Binding-site contacts:
Ligand atom C3' contacts residue HT81 of chain 2.D at 3.3 Å.
Ligand atom O5' contacts residue LYS192 of chain 1.A at 3.8 Å.
Ligand atom C13 contacts residue PRO230 of chain 1.A at 3.7 Å (hydrophobic).
Ligand atom C11 contacts residue ARG61 of chain 1.A at 3.6 Å.
Ligand atom C3' contacts residue HIS58 of chain 2.A at 3.6 Å.
Ligand atom N1 contacts residue ARG61 of chain 1.A at 3.7 Å.
Ligand atom C9 contacts residue ARG61 of chain 1.A at 3.5 Å.
Ligand atom C7 contacts residue PHE38 of chain 2.A at 3.3 Å (hydrophobic).
Ligand atom O3' contacts residue HT81 of chain 2.D at 2.8 Å (h-bond).
Ligand atom C14 contacts residue PRO189 of chain 1.A at 3.3 Å (hydrophobic).
Ligand atom C6 contacts residue ARG61 of chain 1.A at 3.2 Å.
Ligand atom C13 contacts residue TRP190 of chain 1.A at 3.2 Å (hydrophobic).
Ligand atom C4' contacts residue HIS58 of chain 2.A at 3.6 Å.
Ligand atom O4 contacts residue HT81 of chain 2.D at 3.6 Å.
Ligand atom C4 contacts residue HT81 of chain 2.D at 3.7 Å.
Ligand atom C2 contacts residue ARG61 of chain 1.A at 3.2 Å.
Ligand atom C12 contacts residue TRP68 of chain 1.A at 3.8 Å (hydrophobic).
Ligand atom C9 contacts residue GLU191 of chain 1.A at 3.8 Å.
Ligand atom C2' contacts residue HT81 of chain 2.D at 3.4 Å.
Ligand atom O3' contacts residue ARG61 of chain 2.A at 3.1 Å (salt-bridge).
Ligand atom C2' contacts residue THR39 of chain 2.A at 3.7 Å.
Ligand atom O2' contacts residue HT81 of chain 2.D at 2.5 Å (h-bond).
Ligand atom C6 contacts residue PHE38 of chain 2.A at 3.5 Å (hydrophobic).
Ligand atom C2 contacts residue LYS192 of chain 1.A at 3.7 Å.
Ligand atom N1 contacts residue THR39 of chain 2.A at 2.9 Å (h-bond).
Ligand atom C10 contacts residue ARG61 of chain 1.A at 3.4 Å.
Ligand atom C7 contacts residue ARG61 of chain 1.A at 3.2 Å.
Ligand atom C10 contacts residue GLU191 of chain 1.A at 3.2 Å.
Ligand atom C2 contacts residue THR39 of chain 2.A at 3.8 Å.
Ligand atom O2' contacts residue ARG61 of chain 1.A at 3.3 Å (salt-bridge).
Ligand atom O6' contacts residue LYS192 of chain 1.A at 3.2 Å (salt-bridge).
Ligand atom C5 contacts residue ARG61 of chain 1.A at 3.1 Å.
Ligand atom C8 contacts residue ARG61 of chain 1.A at 3.4 Å.
Ligand atom C6 contacts residue THR39 of chain 2.A at 3.4 Å.
Ligand atom C14 contacts residue GLU191 of chain 1.A at 3.5 Å.
Ligand atom C9 contacts residue PRO189 of chain 1.A at 3.6 Å (hydrophobic).
Ligand atom C7 contacts residue VAL41 of chain 2.A at 3.5 Å (hydrophobic).
Ligand atom O3' contacts residue HIS58 of chain 2.A at 2.8 Å (h-bond).
Ligand atom N3 contacts residue ARG61 of chain 1.A at 3.6 Å.
Ligand atom C14 contacts residue TRP190 of chain 1.A at 3.3 Å (hydrophobic).

A small-molecule ligand and the protein it binds are described below.
Small molecule (SMILES): O=C1NC(c2ccc3ccccc3c2)=N[C@@]12O[C@H](CO)[C@@H](O)[C@H](O)[C@H]2O

Sequence of chain 2.A:
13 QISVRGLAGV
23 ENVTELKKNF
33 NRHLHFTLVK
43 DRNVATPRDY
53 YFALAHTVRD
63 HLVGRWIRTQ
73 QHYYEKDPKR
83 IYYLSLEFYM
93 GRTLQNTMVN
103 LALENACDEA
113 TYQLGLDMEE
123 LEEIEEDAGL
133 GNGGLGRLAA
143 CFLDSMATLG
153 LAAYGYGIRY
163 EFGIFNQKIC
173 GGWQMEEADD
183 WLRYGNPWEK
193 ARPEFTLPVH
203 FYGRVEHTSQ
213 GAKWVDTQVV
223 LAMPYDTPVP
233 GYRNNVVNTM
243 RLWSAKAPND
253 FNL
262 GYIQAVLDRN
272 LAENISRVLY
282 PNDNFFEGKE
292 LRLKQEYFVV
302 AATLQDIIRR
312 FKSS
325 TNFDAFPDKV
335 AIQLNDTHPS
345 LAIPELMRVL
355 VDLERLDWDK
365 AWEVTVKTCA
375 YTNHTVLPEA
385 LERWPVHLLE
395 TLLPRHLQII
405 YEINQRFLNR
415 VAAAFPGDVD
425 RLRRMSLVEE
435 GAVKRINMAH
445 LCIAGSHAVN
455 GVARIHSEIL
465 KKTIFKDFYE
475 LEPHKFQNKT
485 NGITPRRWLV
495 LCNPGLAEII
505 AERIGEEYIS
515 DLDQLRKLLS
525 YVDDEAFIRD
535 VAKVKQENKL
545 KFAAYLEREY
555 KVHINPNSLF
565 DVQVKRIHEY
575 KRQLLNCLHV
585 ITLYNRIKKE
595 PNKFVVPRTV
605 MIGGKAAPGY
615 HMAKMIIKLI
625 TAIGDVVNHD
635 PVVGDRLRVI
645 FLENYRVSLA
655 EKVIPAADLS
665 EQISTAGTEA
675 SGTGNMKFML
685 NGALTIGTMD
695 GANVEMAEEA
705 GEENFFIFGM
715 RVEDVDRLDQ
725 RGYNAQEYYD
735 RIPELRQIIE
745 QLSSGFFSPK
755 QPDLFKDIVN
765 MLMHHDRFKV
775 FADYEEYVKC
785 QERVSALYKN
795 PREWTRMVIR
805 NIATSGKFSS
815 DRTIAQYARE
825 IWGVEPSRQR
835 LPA

Sequence of chain 1.A:
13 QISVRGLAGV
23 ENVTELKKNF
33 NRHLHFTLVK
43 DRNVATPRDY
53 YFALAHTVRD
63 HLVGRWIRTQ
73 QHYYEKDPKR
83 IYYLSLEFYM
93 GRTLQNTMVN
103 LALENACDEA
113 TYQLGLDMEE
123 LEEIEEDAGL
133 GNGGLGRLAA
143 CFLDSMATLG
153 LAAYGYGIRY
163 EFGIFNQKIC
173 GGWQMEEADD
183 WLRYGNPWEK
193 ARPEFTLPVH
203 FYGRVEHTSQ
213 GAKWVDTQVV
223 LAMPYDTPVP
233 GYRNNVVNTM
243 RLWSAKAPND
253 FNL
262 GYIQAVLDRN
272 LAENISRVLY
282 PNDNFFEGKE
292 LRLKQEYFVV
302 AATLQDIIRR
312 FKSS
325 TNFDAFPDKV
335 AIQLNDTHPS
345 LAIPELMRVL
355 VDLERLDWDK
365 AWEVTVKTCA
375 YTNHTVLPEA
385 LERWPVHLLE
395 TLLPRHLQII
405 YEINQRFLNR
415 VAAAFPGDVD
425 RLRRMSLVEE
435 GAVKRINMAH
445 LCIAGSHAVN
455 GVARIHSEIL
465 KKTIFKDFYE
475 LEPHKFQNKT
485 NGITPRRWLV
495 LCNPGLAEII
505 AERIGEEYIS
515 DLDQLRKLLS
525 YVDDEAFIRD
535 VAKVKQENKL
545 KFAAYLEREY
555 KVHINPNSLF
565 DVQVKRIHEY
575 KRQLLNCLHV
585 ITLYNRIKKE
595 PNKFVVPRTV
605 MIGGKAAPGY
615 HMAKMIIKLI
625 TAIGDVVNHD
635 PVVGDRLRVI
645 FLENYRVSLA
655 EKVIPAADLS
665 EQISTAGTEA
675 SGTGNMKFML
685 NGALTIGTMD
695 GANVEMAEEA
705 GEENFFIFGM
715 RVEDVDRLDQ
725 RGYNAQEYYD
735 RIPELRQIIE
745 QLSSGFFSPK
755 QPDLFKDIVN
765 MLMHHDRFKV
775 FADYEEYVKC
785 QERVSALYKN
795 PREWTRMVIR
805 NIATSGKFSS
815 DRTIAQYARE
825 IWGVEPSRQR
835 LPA